Sequence of chain 2.B:
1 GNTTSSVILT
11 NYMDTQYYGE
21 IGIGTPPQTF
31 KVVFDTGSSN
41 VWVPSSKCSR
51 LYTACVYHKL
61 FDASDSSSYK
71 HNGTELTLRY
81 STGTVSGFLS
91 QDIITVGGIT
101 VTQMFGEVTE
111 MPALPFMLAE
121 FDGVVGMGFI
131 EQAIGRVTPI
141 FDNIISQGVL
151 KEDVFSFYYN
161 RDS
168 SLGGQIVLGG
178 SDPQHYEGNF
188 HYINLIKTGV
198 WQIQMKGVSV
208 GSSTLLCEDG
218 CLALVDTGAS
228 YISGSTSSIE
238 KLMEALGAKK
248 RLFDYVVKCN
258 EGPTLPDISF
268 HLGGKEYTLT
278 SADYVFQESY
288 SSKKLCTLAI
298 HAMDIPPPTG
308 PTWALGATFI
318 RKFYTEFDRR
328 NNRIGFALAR

Binding-site contacts:
Ligand atom C30 contacts residue SER81 of chain 2.B at 3.5 Å.
Ligand atom C34 contacts residue LEU221 of chain 2.B at 3.6 Å (hydrophobic).
Ligand atom O17 contacts residue GLY225 of chain 2.B at 3.4 Å (h-bond).
Ligand atom C6 contacts residue SER227 of chain 2.B at 3.5 Å.
Ligand atom C4 contacts residue SER227 of chain 2.B at 3.6 Å.
Ligand atom C37 contacts residue ILE302 of chain 2.B at 3.6 Å (hydrophobic).
Ligand atom C27 contacts residue GLY37 of chain 2.B at 3.5 Å.
Ligand atom O36 contacts residue THR306 of chain 2.B at 3.4 Å.
Ligand atom C38 contacts residue DMS1 of chain 2.Z at 3.6 Å.
Ligand atom C27 contacts residue ASP35 of chain 2.B at 3.5 Å.
Ligand atom C31 contacts residue SER81 of chain 2.B at 3.4 Å.
Ligand atom C35 contacts residue DMS1 of chain 2.U at 3.5 Å.
Ligand atom C4 contacts residue GLY225 of chain 2.B at 3.3 Å.
Ligand atom C16 contacts residue GLY225 of chain 2.B at 3.5 Å.
Ligand atom C35 contacts residue LEU221 of chain 2.B at 3.5 Å (hydrophobic).
Ligand atom O36 contacts residue ILE302 of chain 2.B at 3.3 Å.
Ligand atom C34 contacts residue DMS1 of chain 2.U at 3.5 Å.
Ligand atom C28 contacts residue DMS1 of chain 2.U at 3.4 Å.
Ligand atom O2 contacts residue GLN16 of chain 2.B at 3.4 Å.
Ligand atom O17 contacts residue DMS1 of chain 2.U at 3.2 Å.
Ligand atom C28 contacts residue ASP223 of chain 2.B at 3.6 Å.
Ligand atom N26 contacts residue ASP35 of chain 2.B at 2.7 Å (salt-bridge).
Ligand atom C25 contacts residue ASP35 of chain 2.B at 3.2 Å.
Ligand atom C1 contacts residue THR224 of chain 2.B at 3.1 Å.
Ligand atom O32 contacts residue SER81 of chain 2.B at 2.8 Å (h-bond).
Ligand atom O17 contacts residue THR82 of chain 2.B at 3.6 Å.
Ligand atom C12 contacts residue PRO115 of chain 2.B at 3.4 Å (hydrophobic).
Ligand atom C16 contacts residue THR82 of chain 2.B at 3.6 Å.
Ligand atom C27 contacts residue ASP223 of chain 2.B at 3.4 Å.
Ligand atom C25 contacts residue GLY225 of chain 2.B at 3.2 Å.
Ligand atom O2 contacts residue TYR17 of chain 2.B at 2.9 Å (h-bond).
Ligand atom C25 contacts residue ASP223 of chain 2.B at 3.6 Å.
Ligand atom C8 contacts residue THR82 of chain 2.B at 3.5 Å.
Ligand atom N9 contacts residue THR82 of chain 2.B at 2.8 Å (h-bond).
Ligand atom C5 contacts residue GLY225 of chain 2.B at 3.1 Å.
Ligand atom N18 contacts residue GLY225 of chain 2.B at 3.6 Å (h-bond).
Ligand atom O32 contacts residue TYR80 of chain 2.B at 3.3 Å.
Ligand atom C6 contacts residue GLY225 of chain 2.B at 3.4 Å.
Ligand atom C4 contacts residue THR15 of chain 2.B at 3.2 Å.
Ligand atom N26 contacts residue ASP223 of chain 2.B at 2.6 Å (salt-bridge).

This small molecule binds to this protein.
Small molecule (SMILES): COCCCCn1c(C(=O)N(CC(C)C)[C@@H]2CNC[C@H](C(=O)N3CCOCC3)C2)nc2ccccc21